This protein binds this small molecule.
Small molecule (SMILES): CC(=O)N[C@@H]1[C@@H](O)[C@H](O)[C@@H](CO)O[C@H]1O

Binding-site contacts:
Ligand atom C6 contacts residue ASN306 of chain 1.A at 4.3 Å.
Ligand atom C6 contacts residue THR361 of chain 1.A at 4.0 Å.
Ligand atom C4 contacts residue ASN306 of chain 1.A at 4.2 Å.
Ligand atom C5 contacts residue ASN306 of chain 1.A at 3.7 Å.
Ligand atom C7 contacts residue ASN306 of chain 1.A at 3.5 Å.
Ligand atom O6 contacts residue TRP362 of chain 1.A at 3.1 Å.
Ligand atom O5 contacts residue TRP362 of chain 1.A at 3.6 Å.
Ligand atom O7 contacts residue ASN306 of chain 1.A at 4.4 Å.
Ligand atom O5 contacts residue SER360 of chain 1.A at 4.3 Å.
Ligand atom O6 contacts residue ILE363 of chain 1.A at 4.2 Å.
Ligand atom C4 contacts residue TRP362 of chain 1.A at 4.4 Å (hydrophobic).
Ligand atom O6 contacts residue THR361 of chain 1.A at 4.4 Å.
Ligand atom C2 contacts residue ASN306 of chain 1.A at 2.4 Å.
Ligand atom N2 contacts residue ASN306 of chain 1.A at 2.8 Å (h-bond).
Ligand atom O5 contacts residue ASN306 of chain 1.A at 2.4 Å (h-bond).
Ligand atom C6 contacts residue TRP362 of chain 1.A at 3.4 Å (hydrophobic).
Ligand atom C3 contacts residue ASN306 of chain 1.A at 3.7 Å.
Ligand atom C8 contacts residue ASN306 of chain 1.A at 3.9 Å.
Ligand atom C6 contacts residue SER360 of chain 1.A at 4.4 Å.
Ligand atom C5 contacts residue TRP362 of chain 1.A at 4.1 Å (hydrophobic).
Ligand atom C1 contacts residue ASN306 of chain 1.A at 1.4 Å.

Sequence of chain 1.A:
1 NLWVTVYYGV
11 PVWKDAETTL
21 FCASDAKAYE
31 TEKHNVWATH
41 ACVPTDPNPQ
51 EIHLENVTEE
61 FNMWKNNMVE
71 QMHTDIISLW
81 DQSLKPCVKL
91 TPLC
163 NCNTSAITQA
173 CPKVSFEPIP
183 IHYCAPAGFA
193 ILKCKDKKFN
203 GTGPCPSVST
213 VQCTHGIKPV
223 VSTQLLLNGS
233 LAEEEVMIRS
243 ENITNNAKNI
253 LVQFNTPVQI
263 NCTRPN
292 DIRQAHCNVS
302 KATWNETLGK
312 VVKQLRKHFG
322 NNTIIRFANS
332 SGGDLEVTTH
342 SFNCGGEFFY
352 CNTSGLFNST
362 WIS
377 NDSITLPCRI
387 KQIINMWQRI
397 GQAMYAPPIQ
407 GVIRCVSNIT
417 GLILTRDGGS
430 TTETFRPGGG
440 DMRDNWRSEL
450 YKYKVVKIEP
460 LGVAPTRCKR